Sequence of chain 3.A:
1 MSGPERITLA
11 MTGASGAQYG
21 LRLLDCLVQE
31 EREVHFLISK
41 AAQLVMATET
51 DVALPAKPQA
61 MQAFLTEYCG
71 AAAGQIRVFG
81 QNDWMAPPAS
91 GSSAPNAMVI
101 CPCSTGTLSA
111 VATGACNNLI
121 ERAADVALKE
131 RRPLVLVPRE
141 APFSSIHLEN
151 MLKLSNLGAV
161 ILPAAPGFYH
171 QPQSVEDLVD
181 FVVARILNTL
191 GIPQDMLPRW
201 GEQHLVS

Binding-site contacts:
Ligand atom CAG contacts residue SER90 of chain 5.A at 3.9 Å.
Ligand atom OAD contacts residue SER90 of chain 5.A at 3.6 Å.
Ligand atom OAH contacts residue SER90 of chain 5.A at 2.9 Å (h-bond).
Ligand atom PAJ contacts residue TYR169 of chain 1.A at 3.7 Å.
Ligand atom OAE contacts residue LYS129 of chain 5.A at 3.7 Å.
Ligand atom CAA contacts residue ALA89 of chain 5.A at 3.8 Å (hydrophobic).
Ligand atom OAH contacts residue GLY91 of chain 5.A at 3.9 Å.
Ligand atom OAE contacts residue ARG139 of chain 3.A at 3.5 Å (salt-bridge).
Ligand atom OAE contacts residue GLU140 of chain 3.A at 2.5 Å (salt-bridge).
Ligand atom CAI contacts residue FMN1 of chain 1.C at 3.5 Å.
Ligand atom CAG contacts residue ARG122 of chain 5.A at 3.7 Å.
Ligand atom CAA contacts residue TRP84 of chain 5.A at 3.4 Å (hydrophobic).
Ligand atom PAJ contacts residue ARG185 of chain 1.A at 3.6 Å.
Ligand atom OAD contacts residue LYS129 of chain 5.A at 2.7 Å (salt-bridge).
Ligand atom PAJ contacts residue GLY91 of chain 5.A at 3.9 Å.
Ligand atom CAG contacts residue FMN1 of chain 1.C at 3.3 Å.
Ligand atom OAE contacts residue ARG122 of chain 5.A at 3.0 Å (salt-bridge).
Ligand atom OAD contacts residue ARG185 of chain 1.A at 2.6 Å (salt-bridge).
Ligand atom PAJ contacts residue ARG122 of chain 5.A at 3.8 Å.
Ligand atom OAC contacts residue TYR169 of chain 1.A at 2.8 Å (h-bond).
Ligand atom CAF contacts residue ARG122 of chain 5.A at 3.5 Å.
Ligand atom PAJ contacts residue SER90 of chain 5.A at 3.7 Å.
Ligand atom OAC contacts residue ARG139 of chain 3.A at 3.0 Å (salt-bridge).
Ligand atom PAJ contacts residue GLU140 of chain 3.A at 3.5 Å.
Ligand atom CAF contacts residue FMN1 of chain 1.C at 3.3 Å.
Ligand atom CAF contacts residue ALA89 of chain 5.A at 3.6 Å (hydrophobic).
Ligand atom OAD contacts residue GLY91 of chain 5.A at 2.8 Å (h-bond).
Ligand atom PAJ contacts residue LYS129 of chain 5.A at 3.8 Å.
Ligand atom OAC contacts residue ARG185 of chain 1.A at 3.0 Å (salt-bridge).
Ligand atom CAA contacts residue FMN1 of chain 1.C at 3.7 Å.
Ligand atom CAG contacts residue TYR169 of chain 1.A at 3.6 Å (hydrophobic).
Ligand atom OAD contacts residue GLU140 of chain 3.A at 3.8 Å.
Ligand atom OAH contacts residue ARG122 of chain 5.A at 3.5 Å (salt-bridge).
Ligand atom CAB contacts residue FMN1 of chain 1.C at 3.8 Å.
Ligand atom CAB contacts residue TRP200 of chain 1.A at 3.7 Å (hydrophobic).
Ligand atom CAI contacts residue SER90 of chain 5.A at 3.7 Å.
Ligand atom CAA contacts residue TRP200 of chain 1.A at 3.7 Å (hydrophobic).
Ligand atom CAB contacts residue SER90 of chain 5.A at 3.9 Å.
Ligand atom OAH contacts residue TYR169 of chain 1.A at 3.7 Å.
Ligand atom CAB contacts residue TYR169 of chain 1.A at 3.8 Å (hydrophobic).

Sequence of chain 5.A:
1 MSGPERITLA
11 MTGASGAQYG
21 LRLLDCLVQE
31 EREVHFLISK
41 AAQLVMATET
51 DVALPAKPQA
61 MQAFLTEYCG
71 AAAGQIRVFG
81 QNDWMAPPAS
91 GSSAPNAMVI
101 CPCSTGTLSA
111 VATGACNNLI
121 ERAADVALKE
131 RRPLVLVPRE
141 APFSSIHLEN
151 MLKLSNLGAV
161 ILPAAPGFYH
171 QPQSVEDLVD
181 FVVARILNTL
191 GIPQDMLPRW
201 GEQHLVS

Sequence of chain 1.A:
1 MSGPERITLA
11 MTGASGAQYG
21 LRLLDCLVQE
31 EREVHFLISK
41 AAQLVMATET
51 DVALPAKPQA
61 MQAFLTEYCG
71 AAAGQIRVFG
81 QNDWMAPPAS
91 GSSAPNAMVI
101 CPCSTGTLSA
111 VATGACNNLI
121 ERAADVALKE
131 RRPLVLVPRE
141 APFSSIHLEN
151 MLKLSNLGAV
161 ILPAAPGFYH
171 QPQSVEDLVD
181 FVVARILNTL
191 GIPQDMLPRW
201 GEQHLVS

The protein below binds the small molecule below.
Small molecule (SMILES): CC(C)=CCOP(=O)(O)O